Sequence of chain 1.A:
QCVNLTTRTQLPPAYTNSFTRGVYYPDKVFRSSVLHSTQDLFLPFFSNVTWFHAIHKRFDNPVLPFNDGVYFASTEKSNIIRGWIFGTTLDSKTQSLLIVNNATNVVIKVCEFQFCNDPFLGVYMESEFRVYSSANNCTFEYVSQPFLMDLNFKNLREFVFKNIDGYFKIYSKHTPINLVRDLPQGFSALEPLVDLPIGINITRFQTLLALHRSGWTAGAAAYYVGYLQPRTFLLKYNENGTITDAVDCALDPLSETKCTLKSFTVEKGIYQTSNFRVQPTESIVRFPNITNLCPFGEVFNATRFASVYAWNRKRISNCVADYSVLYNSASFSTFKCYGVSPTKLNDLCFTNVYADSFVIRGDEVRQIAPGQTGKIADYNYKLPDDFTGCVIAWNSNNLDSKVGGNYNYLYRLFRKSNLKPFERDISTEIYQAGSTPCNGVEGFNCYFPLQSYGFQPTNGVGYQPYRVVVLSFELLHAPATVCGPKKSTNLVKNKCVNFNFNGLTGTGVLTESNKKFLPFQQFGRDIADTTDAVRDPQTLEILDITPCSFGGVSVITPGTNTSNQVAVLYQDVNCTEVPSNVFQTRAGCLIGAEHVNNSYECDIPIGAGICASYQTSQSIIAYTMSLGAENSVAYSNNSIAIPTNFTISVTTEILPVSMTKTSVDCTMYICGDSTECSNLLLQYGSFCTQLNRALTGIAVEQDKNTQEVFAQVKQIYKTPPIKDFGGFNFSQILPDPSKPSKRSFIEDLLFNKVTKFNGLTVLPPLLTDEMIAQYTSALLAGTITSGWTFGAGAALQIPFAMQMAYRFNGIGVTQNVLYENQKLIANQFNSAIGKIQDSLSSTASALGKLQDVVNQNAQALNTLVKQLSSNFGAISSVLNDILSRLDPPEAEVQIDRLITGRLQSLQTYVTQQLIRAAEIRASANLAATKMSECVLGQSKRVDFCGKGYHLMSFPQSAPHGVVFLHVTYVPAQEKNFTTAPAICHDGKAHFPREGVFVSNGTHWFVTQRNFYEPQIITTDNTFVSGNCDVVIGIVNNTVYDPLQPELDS

Binding-site contacts:
Ligand atom C5 contacts residue ASN282 of chain 1.C at 3.6 Å.
Ligand atom C7 contacts residue ASN282 of chain 1.C at 4.2 Å.
Ligand atom N2 contacts residue GLU281 of chain 1.C at 3.4 Å (salt-bridge).
Ligand atom N2 contacts residue ASN282 of chain 1.C at 3.0 Å (h-bond).
Ligand atom C8 contacts residue GLU281 of chain 1.C at 3.1 Å.
Ligand atom C7 contacts residue ASN280 of chain 1.C at 3.3 Å.
Ligand atom O7 contacts residue ASN280 of chain 1.C at 3.3 Å (h-bond).
Ligand atom N2 contacts residue ASN280 of chain 1.C at 3.9 Å.
Ligand atom C4 contacts residue ASN282 of chain 1.C at 4.3 Å.
Ligand atom O6 contacts residue LYS558 of chain 1.A at 3.2 Å (salt-bridge).
Ligand atom C2 contacts residue ASN282 of chain 1.C at 2.6 Å.
Ligand atom O5 contacts residue LYS558 of chain 1.A at 4.0 Å.
Ligand atom O5 contacts residue ASN282 of chain 1.C at 2.5 Å (h-bond).
Ligand atom C8 contacts residue ASN280 of chain 1.C at 3.4 Å.
Ligand atom C7 contacts residue GLU281 of chain 1.C at 3.8 Å.
Ligand atom C1 contacts residue ASN282 of chain 1.C at 1.5 Å.
Ligand atom C3 contacts residue ASN282 of chain 1.C at 3.8 Å.
Ligand atom C6 contacts residue LYS558 of chain 1.A at 4.2 Å.

A protein and the small-molecule ligand that binds it are described below.
Small molecule (SMILES): CC(=O)N[C@@H]1[C@@H](O)[C@H](O)[C@@H](CO)O[C@H]1O

Sequence of chain 1.C:
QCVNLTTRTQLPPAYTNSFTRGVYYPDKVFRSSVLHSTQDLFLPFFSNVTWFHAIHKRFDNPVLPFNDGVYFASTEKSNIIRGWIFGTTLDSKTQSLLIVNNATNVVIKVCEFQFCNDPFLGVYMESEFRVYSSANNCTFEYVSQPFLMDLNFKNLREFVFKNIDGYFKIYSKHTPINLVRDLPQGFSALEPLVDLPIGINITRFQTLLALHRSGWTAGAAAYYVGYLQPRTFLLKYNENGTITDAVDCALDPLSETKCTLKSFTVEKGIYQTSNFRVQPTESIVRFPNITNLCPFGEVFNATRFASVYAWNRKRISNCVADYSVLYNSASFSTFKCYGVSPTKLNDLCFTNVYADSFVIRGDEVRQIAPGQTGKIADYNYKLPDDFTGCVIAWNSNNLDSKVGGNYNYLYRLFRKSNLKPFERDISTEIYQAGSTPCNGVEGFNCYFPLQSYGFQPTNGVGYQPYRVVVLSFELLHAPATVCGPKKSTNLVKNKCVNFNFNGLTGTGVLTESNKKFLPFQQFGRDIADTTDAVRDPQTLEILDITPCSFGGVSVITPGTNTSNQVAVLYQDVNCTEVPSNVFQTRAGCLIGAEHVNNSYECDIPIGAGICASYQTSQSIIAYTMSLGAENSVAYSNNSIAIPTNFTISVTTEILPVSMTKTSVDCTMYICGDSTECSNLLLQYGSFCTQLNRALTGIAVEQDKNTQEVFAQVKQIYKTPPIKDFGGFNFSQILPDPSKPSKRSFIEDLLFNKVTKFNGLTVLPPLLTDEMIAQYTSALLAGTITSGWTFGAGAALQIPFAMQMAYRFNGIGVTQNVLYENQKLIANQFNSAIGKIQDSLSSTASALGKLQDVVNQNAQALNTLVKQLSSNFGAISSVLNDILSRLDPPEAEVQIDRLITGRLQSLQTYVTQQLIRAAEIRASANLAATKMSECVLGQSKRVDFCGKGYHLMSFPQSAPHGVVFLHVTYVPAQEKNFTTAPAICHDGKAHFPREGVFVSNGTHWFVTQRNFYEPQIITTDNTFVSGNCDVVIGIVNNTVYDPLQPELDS